Sequence of chain 1.B:
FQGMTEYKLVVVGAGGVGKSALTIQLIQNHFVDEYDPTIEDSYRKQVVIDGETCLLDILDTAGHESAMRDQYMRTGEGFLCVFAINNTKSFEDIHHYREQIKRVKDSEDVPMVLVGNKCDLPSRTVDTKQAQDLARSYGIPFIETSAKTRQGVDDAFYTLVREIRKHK

This small molecule binds to this protein.
Small molecule (SMILES): COc1cccc(-c2cccc3c2O[C@H](CNC(=O)c2ccc(OCCN(C)C)cc2)CO3)n1

Binding-site contacts:
Ligand atom C2 contacts residue VAL10 of chain 1.B at 4.0 Å (hydrophobic).
Ligand atom O14 contacts residue GLU40 of chain 1.B at 3.3 Å (salt-bridge).
Ligand atom O14 contacts residue LEU59 of chain 1.B at 3.8 Å.
Ligand atom C8 contacts residue TYR74 of chain 1.B at 3.8 Å (hydrophobic).
Ligand atom O22 contacts residue ARG44 of chain 1.B at 3.8 Å.
Ligand atom C23 contacts residue ARG44 of chain 1.B at 3.9 Å.
Ligand atom C18 contacts residue TYR43 of chain 1.B at 3.4 Å (hydrophobic).
Ligand atom C3 contacts residue VAL10 of chain 1.B at 3.9 Å (hydrophobic).
Ligand atom C17 contacts residue ILE58 of chain 1.B at 3.7 Å (hydrophobic).
Ligand atom C17 contacts residue ASP57 of chain 1.B at 3.4 Å.
Ligand atom C1 contacts residue LEU59 of chain 1.B at 4.0 Å (hydrophobic).
Ligand atom N21 contacts residue ASP57 of chain 1.B at 4.1 Å.
Ligand atom C1 contacts residue ASP57 of chain 1.B at 3.5 Å.
Ligand atom C19 contacts residue ASP57 of chain 1.B at 4.1 Å.
Ligand atom O7 contacts residue LEU59 of chain 1.B at 3.7 Å.
Ligand atom C2 contacts residue LEU59 of chain 1.B at 3.8 Å (hydrophobic).
Ligand atom C8 contacts residue LEU59 of chain 1.B at 4.1 Å (hydrophobic).
Ligand atom C5 contacts residue LEU59 of chain 1.B at 4.2 Å (hydrophobic).
Ligand atom C19 contacts residue SER42 of chain 1.B at 4.1 Å.
Ligand atom C18 contacts residue ASP57 of chain 1.B at 3.6 Å.
Ligand atom C19 contacts residue ARG44 of chain 1.B at 4.0 Å.
Ligand atom O7 contacts residue TYR74 of chain 1.B at 3.5 Å.
Ligand atom C18 contacts residue ILE58 of chain 1.B at 4.1 Å (hydrophobic).
Ligand atom C2 contacts residue ASP57 of chain 1.B at 4.1 Å.
Ligand atom C3 contacts residue THR77 of chain 1.B at 3.4 Å.
Ligand atom C17 contacts residue SER42 of chain 1.B at 3.6 Å.
Ligand atom C8 contacts residue THR77 of chain 1.B at 3.4 Å.
Ligand atom O14 contacts residue SER42 of chain 1.B at 4.2 Å.
Ligand atom C6 contacts residue THR77 of chain 1.B at 3.2 Å.
Ligand atom C3 contacts residue TYR74 of chain 1.B at 4.1 Å (hydrophobic).
Ligand atom C18 contacts residue SER42 of chain 1.B at 3.5 Å.
Ligand atom N21 contacts residue LYS8 of chain 1.B at 3.9 Å.
Ligand atom O7 contacts residue THR77 of chain 1.B at 2.7 Å (h-bond).
Ligand atom C16 contacts residue ASP57 of chain 1.B at 3.6 Å.
Ligand atom C3 contacts residue LEU59 of chain 1.B at 3.9 Å (hydrophobic).
Ligand atom C1 contacts residue LYS8 of chain 1.B at 3.9 Å.
Ligand atom C6 contacts residue LEU59 of chain 1.B at 3.9 Å (hydrophobic).
Ligand atom C17 contacts residue TYR43 of chain 1.B at 4.0 Å (hydrophobic).
Ligand atom C2 contacts residue LEU9 of chain 1.B at 3.9 Å (hydrophobic).
Ligand atom C2 contacts residue LYS8 of chain 1.B at 3.6 Å.